A small-molecule ligand and the protein it binds are described below.
Small molecule (SMILES): Oc1ccc(CCNC=S)cc1

Sequence of chain 1.C:
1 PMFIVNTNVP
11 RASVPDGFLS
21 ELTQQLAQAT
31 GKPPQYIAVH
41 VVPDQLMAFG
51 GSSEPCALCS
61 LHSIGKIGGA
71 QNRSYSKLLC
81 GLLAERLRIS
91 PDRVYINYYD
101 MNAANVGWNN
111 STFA

Binding-site contacts:
Ligand atom C4 contacts residue TYR95 of chain 1.C at 3.8 Å (hydrophobic).
Ligand atom C11 contacts residue SER63 of chain 1.A at 3.9 Å.
Ligand atom C2 contacts residue VAL106 of chain 1.A at 3.9 Å (hydrophobic).
Ligand atom S10 contacts residue TYR36 of chain 1.A at 3.6 Å.
Ligand atom S10 contacts residue LYS32 of chain 1.A at 3.9 Å.
Ligand atom C12 contacts residue ILE64 of chain 1.A at 3.9 Å (hydrophobic).
Ligand atom C2 contacts residue HIS62 of chain 1.A at 3.9 Å.
Ligand atom C6 contacts residue TYR95 of chain 1.C at 4.1 Å (hydrophobic).
Ligand atom C6 contacts residue ILE64 of chain 1.A at 4.2 Å (hydrophobic).
Ligand atom C5 contacts residue VAL106 of chain 1.A at 4.1 Å (hydrophobic).
Ligand atom N8 contacts residue PRO1 of chain 1.A at 2.3 Å (h-bond).
Ligand atom C4 contacts residue VAL106 of chain 1.A at 3.6 Å (hydrophobic).
Ligand atom C6 contacts residue SO41 of chain 1.G at 3.6 Å.
Ligand atom C7 contacts residue TYR36 of chain 1.A at 3.4 Å (hydrophobic).
Ligand atom C5 contacts residue ILE64 of chain 1.A at 4.2 Å (hydrophobic).
Ligand atom C3 contacts residue MET2 of chain 1.A at 3.7 Å (hydrophobic).
Ligand atom C12 contacts residue MET101 of chain 1.A at 4.2 Å (hydrophobic).
Ligand atom O1 contacts residue VAL106 of chain 1.A at 4.1 Å.
Ligand atom C6 contacts residue PHE113 of chain 1.A at 4.1 Å (hydrophobic).
Ligand atom O1 contacts residue HIS62 of chain 1.A at 3.1 Å.
Ligand atom S10 contacts residue PRO1 of chain 1.A at 2.7 Å (h-bond).
Ligand atom C12 contacts residue HIS62 of chain 1.A at 3.8 Å.
Ligand atom C9 contacts residue PRO1 of chain 1.A at 1.3 Å (hydrophobic).
Ligand atom N8 contacts residue TYR36 of chain 1.A at 3.8 Å.
Ligand atom C3 contacts residue ASN97 of chain 1.C at 3.7 Å.
Ligand atom C2 contacts residue ASN97 of chain 1.C at 3.5 Å.
Ligand atom C3 contacts residue VAL106 of chain 1.A at 3.4 Å (hydrophobic).
Ligand atom O1 contacts residue MET101 of chain 1.A at 3.7 Å.
Ligand atom C12 contacts residue VAL106 of chain 1.A at 4.1 Å (hydrophobic).
Ligand atom C2 contacts residue MET2 of chain 1.A at 3.9 Å (hydrophobic).
Ligand atom C3 contacts residue TYR95 of chain 1.C at 4.0 Å (hydrophobic).
Ligand atom O1 contacts residue MET2 of chain 1.A at 3.6 Å.
Ligand atom N8 contacts residue MET2 of chain 1.A at 4.1 Å.
Ligand atom C11 contacts residue ILE64 of chain 1.A at 3.5 Å (hydrophobic).
Ligand atom S10 contacts residue SO41 of chain 1.G at 3.3 Å (h-bond).
Ligand atom C7 contacts residue PRO1 of chain 1.A at 3.6 Å (hydrophobic).
Ligand atom C7 contacts residue SO41 of chain 1.G at 4.0 Å.
Ligand atom C12 contacts residue SER63 of chain 1.A at 3.7 Å.
Ligand atom C7 contacts residue TYR95 of chain 1.C at 3.4 Å (hydrophobic).
Ligand atom O1 contacts residue ASN97 of chain 1.C at 2.6 Å (h-bond).

Sequence of chain 1.A:
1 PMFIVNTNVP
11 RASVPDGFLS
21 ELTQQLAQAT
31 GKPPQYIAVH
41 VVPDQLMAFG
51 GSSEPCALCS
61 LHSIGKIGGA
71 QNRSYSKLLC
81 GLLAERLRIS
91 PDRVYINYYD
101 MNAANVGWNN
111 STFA